Binding-site contacts:
Ligand atom C4 contacts residue ASN613 of chain 1.B at 4.2 Å.
Ligand atom C3 contacts residue ASN613 of chain 1.B at 3.8 Å.
Ligand atom C7 contacts residue ASN613 of chain 1.B at 3.3 Å.
Ligand atom O3 contacts residue GLU80 of chain 1.B at 4.3 Å.
Ligand atom O5 contacts residue ASN613 of chain 1.B at 2.4 Å (h-bond).
Ligand atom C8 contacts residue ASN613 of chain 1.B at 4.4 Å.
Ligand atom C5 contacts residue ASN613 of chain 1.B at 3.7 Å.
Ligand atom C2 contacts residue ASN613 of chain 1.B at 2.4 Å.
Ligand atom C8 contacts residue ARG84 of chain 1.B at 3.6 Å.
Ligand atom C8 contacts residue GLU80 of chain 1.B at 3.2 Å.
Ligand atom O7 contacts residue ASN613 of chain 1.B at 3.4 Å (h-bond).
Ligand atom C7 contacts residue ARG84 of chain 1.B at 4.1 Å.
Ligand atom N2 contacts residue GLU80 of chain 1.B at 3.7 Å.
Ligand atom O7 contacts residue ARG84 of chain 1.B at 3.6 Å.
Ligand atom C1 contacts residue ASN613 of chain 1.B at 1.4 Å.
Ligand atom C7 contacts residue GLU80 of chain 1.B at 3.8 Å.
Ligand atom N2 contacts residue ASN613 of chain 1.B at 2.9 Å (h-bond).
Ligand atom O7 contacts residue GLU87 of chain 1.B at 4.2 Å.
Ligand atom C8 contacts residue ALA83 of chain 1.B at 4.0 Å (hydrophobic).

Sequence of chain 1.B:
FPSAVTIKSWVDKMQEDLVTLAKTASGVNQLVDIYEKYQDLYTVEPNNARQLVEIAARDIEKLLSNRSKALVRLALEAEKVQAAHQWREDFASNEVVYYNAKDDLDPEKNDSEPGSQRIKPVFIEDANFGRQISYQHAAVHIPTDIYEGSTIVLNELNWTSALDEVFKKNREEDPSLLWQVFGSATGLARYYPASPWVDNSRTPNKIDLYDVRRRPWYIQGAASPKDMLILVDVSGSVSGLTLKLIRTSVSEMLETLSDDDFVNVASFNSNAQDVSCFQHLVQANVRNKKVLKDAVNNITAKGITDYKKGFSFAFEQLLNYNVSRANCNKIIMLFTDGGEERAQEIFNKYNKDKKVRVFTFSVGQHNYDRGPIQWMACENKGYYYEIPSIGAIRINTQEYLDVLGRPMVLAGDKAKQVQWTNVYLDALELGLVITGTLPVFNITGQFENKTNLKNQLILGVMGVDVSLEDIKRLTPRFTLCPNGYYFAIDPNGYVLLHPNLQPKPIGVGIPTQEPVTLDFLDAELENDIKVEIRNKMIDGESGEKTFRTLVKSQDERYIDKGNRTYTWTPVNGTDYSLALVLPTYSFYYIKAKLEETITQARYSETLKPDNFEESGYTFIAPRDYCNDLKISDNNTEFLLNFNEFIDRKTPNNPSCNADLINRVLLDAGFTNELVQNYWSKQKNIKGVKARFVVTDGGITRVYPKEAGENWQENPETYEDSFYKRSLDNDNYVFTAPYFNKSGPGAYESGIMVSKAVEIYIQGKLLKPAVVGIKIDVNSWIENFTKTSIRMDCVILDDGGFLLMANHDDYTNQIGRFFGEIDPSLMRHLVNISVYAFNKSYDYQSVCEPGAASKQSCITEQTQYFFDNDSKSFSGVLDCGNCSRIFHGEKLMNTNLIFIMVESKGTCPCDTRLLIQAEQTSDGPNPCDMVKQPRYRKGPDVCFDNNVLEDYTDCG

The small molecule below binds the protein below.
Small molecule (SMILES): CC(=O)N[C@@H]1[C@@H](O)[C@H](O)[C@@H](CO)O[C@H]1O